Sequence of chain 1.C:
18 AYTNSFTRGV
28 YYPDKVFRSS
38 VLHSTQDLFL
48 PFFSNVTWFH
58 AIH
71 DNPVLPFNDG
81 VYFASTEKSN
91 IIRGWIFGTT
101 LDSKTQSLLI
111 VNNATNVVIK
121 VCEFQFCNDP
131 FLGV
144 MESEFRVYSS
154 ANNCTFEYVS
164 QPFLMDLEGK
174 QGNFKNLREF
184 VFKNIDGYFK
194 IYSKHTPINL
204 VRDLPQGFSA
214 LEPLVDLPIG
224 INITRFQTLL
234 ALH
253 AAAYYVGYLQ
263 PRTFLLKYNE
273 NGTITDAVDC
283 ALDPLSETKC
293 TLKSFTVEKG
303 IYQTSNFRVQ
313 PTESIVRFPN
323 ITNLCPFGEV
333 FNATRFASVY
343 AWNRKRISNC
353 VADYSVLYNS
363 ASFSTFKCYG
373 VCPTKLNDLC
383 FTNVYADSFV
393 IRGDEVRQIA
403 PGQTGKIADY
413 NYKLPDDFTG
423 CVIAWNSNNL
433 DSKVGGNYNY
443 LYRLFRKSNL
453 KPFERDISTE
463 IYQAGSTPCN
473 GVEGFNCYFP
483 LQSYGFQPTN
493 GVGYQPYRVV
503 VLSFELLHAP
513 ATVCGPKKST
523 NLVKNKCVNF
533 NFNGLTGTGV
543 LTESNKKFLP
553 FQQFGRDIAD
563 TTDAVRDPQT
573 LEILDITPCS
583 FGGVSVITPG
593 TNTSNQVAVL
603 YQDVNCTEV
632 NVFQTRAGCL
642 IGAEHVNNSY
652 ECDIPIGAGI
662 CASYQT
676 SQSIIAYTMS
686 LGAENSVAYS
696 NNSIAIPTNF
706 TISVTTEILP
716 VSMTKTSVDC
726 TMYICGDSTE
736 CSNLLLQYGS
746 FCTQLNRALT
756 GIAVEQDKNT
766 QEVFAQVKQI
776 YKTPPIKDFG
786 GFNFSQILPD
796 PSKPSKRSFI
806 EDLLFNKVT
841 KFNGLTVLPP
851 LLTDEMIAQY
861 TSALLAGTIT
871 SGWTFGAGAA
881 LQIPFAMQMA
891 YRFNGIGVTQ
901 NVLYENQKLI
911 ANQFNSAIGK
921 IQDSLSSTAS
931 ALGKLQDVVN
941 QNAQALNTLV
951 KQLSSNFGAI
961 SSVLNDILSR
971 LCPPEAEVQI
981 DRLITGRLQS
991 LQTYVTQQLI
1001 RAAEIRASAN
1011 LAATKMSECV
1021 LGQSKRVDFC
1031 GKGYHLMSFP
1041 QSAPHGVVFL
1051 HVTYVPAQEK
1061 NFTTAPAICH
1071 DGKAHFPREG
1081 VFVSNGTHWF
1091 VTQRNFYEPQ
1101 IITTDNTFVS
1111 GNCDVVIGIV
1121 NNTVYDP

A protein and the small-molecule ligand that binds it are described below.
Small molecule (SMILES): CC(=O)N[C@@H]1[C@@H](O)[C@H](O)[C@@H](CO)O[C@H]1O

Binding-site contacts:
Ligand atom C5 contacts residue ASN648 of chain 1.C at 3.8 Å.
Ligand atom O7 contacts residue ASN648 of chain 1.C at 3.3 Å (h-bond).
Ligand atom C2 contacts residue ASN648 of chain 1.C at 2.5 Å.
Ligand atom O5 contacts residue ASN648 of chain 1.C at 2.5 Å (h-bond).
Ligand atom N2 contacts residue ASN648 of chain 1.C at 2.8 Å (h-bond).
Ligand atom C7 contacts residue ASN648 of chain 1.C at 3.2 Å.
Ligand atom C1 contacts residue ASN648 of chain 1.C at 1.4 Å.
Ligand atom C4 contacts residue ASN648 of chain 1.C at 4.3 Å.
Ligand atom C3 contacts residue ASN648 of chain 1.C at 3.8 Å.
Ligand atom C8 contacts residue ASN648 of chain 1.C at 4.3 Å.